A small-molecule ligand and the protein it binds are described below.
Small molecule (SMILES): CN(Cc1cc2ccccc2n1C)C(=O)/C=C/c1ccc(N)nc1

Binding-site contacts:
Ligand atom C04 contacts residue MET159 of chain 1.B at 4.1 Å (hydrophobic).
Ligand atom C16 contacts residue TYR156 of chain 1.B at 3.8 Å (hydrophobic).
Ligand atom C23 contacts residue PRO154 of chain 1.B at 3.4 Å (hydrophobic).
Ligand atom C14 contacts residue NAD1 of chain 1.E at 3.9 Å.
Ligand atom C20 contacts residue PRO191 of chain 1.B at 4.0 Å (hydrophobic).
Ligand atom C13 contacts residue NAD1 of chain 1.E at 3.5 Å.
Ligand atom C21 contacts residue ASN155 of chain 1.B at 4.1 Å.
Ligand atom C20 contacts residue MET206 of chain 1.B at 3.9 Å (hydrophobic).
Ligand atom C02 contacts residue LEU100 of chain 1.B at 4.2 Å (hydrophobic).
Ligand atom O11 contacts residue TYR156 of chain 1.B at 3.1 Å (h-bond).
Ligand atom C08 contacts residue MET159 of chain 1.B at 4.2 Å (hydrophobic).
Ligand atom C04 contacts residue PHE94 of chain 1.B at 3.7 Å (hydrophobic).
Ligand atom C18 contacts residue TYR156 of chain 1.B at 3.8 Å (hydrophobic).
Ligand atom C22 contacts residue TYR156 of chain 1.B at 3.5 Å (hydrophobic).
Ligand atom N03 contacts residue GLY93 of chain 1.B at 4.1 Å.
Ligand atom N01 contacts residue ALA95 of chain 1.B at 3.1 Å (h-bond).
Ligand atom C13 contacts residue TYR156 of chain 1.B at 3.7 Å (hydrophobic).
Ligand atom C20 contacts residue TYR146 of chain 1.B at 3.6 Å (hydrophobic).
Ligand atom C17 contacts residue TYR156 of chain 1.B at 3.5 Å (hydrophobic).
Ligand atom C02 contacts residue ALA95 of chain 1.B at 3.5 Å (hydrophobic).
Ligand atom N12 contacts residue TYR156 of chain 1.B at 3.7 Å.
Ligand atom C23 contacts residue ILE153 of chain 1.B at 3.9 Å (hydrophobic).
Ligand atom C20 contacts residue PHE203 of chain 1.B at 3.9 Å (hydrophobic).
Ligand atom C15 contacts residue TYR156 of chain 1.B at 4.0 Å (hydrophobic).
Ligand atom C15 contacts residue PHE203 of chain 1.B at 3.9 Å (hydrophobic).
Ligand atom C10 contacts residue TYR156 of chain 1.B at 3.7 Å (hydrophobic).
Ligand atom N03 contacts residue PHE94 of chain 1.B at 3.5 Å.
Ligand atom C10 contacts residue NAD1 of chain 1.E at 3.6 Å.
Ligand atom C21 contacts residue TYR156 of chain 1.B at 3.9 Å (hydrophobic).
Ligand atom C24 contacts residue MET206 of chain 1.B at 3.7 Å (hydrophobic).
Ligand atom N19 contacts residue PHE203 of chain 1.B at 3.7 Å.
Ligand atom C22 contacts residue PRO154 of chain 1.B at 3.2 Å (hydrophobic).
Ligand atom C13 contacts residue TYR146 of chain 1.B at 3.7 Å (hydrophobic).
Ligand atom C22 contacts residue ASN155 of chain 1.B at 3.7 Å.
Ligand atom N01 contacts residue PHE94 of chain 1.B at 3.8 Å.
Ligand atom N03 contacts residue ALA95 of chain 1.B at 3.0 Å (h-bond).
Ligand atom C04 contacts residue ALA95 of chain 1.B at 3.6 Å (hydrophobic).
Ligand atom C04 contacts residue GLY93 of chain 1.B at 3.8 Å.
Ligand atom N12 contacts residue NAD1 of chain 1.E at 4.0 Å.
Ligand atom O11 contacts residue NAD1 of chain 1.E at 2.6 Å (h-bond).

Sequence of chain 1.B:
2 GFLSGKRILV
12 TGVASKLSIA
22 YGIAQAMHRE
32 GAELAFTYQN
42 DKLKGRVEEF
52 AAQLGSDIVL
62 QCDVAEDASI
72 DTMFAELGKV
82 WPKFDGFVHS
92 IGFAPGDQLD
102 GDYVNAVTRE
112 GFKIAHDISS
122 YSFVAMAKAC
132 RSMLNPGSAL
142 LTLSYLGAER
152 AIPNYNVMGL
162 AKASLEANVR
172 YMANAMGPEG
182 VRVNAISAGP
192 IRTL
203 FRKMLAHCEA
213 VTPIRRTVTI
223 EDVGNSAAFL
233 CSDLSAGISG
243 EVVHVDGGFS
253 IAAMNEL